Sequence of chain 34.G:
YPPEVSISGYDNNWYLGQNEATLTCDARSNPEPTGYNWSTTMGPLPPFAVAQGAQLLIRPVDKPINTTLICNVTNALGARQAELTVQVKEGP

Binding-site contacts:
Ligand atom N2 contacts residue ASN72 of chain 34.G at 3.2 Å (h-bond).
Ligand atom C3 contacts residue ASN72 of chain 34.G at 4.0 Å.
Ligand atom C1 contacts residue ASN72 of chain 34.G at 1.5 Å.
Ligand atom C6 contacts residue THR74 of chain 34.G at 3.7 Å.
Ligand atom C7 contacts residue GLN81 of chain 34.G at 3.8 Å.
Ligand atom O5 contacts residue THR74 of chain 34.G at 4.0 Å.
Ligand atom O7 contacts residue ASN72 of chain 34.G at 3.3 Å (h-bond).
Ligand atom C4 contacts residue ASN72 of chain 34.G at 4.3 Å.
Ligand atom O7 contacts residue GLN81 of chain 34.G at 3.9 Å.
Ligand atom C2 contacts residue ASN72 of chain 34.G at 2.6 Å.
Ligand atom C7 contacts residue ASN72 of chain 34.G at 3.5 Å.
Ligand atom C8 contacts residue GLN81 of chain 34.G at 3.2 Å.
Ligand atom O5 contacts residue ASN72 of chain 34.G at 2.4 Å (h-bond).
Ligand atom C1 contacts residue ALA79 of chain 34.G at 4.3 Å (hydrophobic).
Ligand atom C5 contacts residue THR74 of chain 34.G at 3.9 Å.
Ligand atom C5 contacts residue ASN72 of chain 34.G at 3.7 Å.
Ligand atom N2 contacts residue GLN81 of chain 34.G at 4.3 Å.

This protein binds this small molecule.
Small molecule (SMILES): CC(=O)N[C@@H]1[C@@H](O)[C@H](O)[C@@H](CO)O[C@H]1O